Binding-site contacts:
Ligand atom C1' contacts residue MET212 of chain 1.A at 3.7 Å (hydrophobic).
Ligand atom C2' contacts residue GLU156 of chain 1.A at 3.6 Å.
Ligand atom C5' contacts residue AHR1 of chain 1.E at 2.5 Å.
Ligand atom C3' contacts residue PRO147 of chain 1.A at 4.3 Å (hydrophobic).
Ligand atom C1' contacts residue GLU156 of chain 1.A at 3.4 Å.
Ligand atom O3' contacts residue ARG209 of chain 1.A at 2.9 Å (salt-bridge).
Ligand atom C4' contacts residue TYR323 of chain 1.A at 4.4 Å (hydrophobic).
Ligand atom C4' contacts residue AHR1 of chain 1.E at 3.8 Å.
Ligand atom O5' contacts residue TYR323 of chain 1.A at 4.3 Å.
Ligand atom O5' contacts residue AHR1 of chain 1.E at 1.4 Å.
Ligand atom O3' contacts residue GLN173 of chain 1.A at 3.8 Å.
Ligand atom C1' contacts residue TYR323 of chain 1.A at 4.2 Å (hydrophobic).
Ligand atom C5' contacts residue PRO147 of chain 1.A at 4.1 Å (hydrophobic).
Ligand atom C3' contacts residue GLU156 of chain 1.A at 3.4 Å.
Ligand atom O2' contacts residue GLY211 of chain 1.A at 3.4 Å.
Ligand atom N4' contacts residue GLU156 of chain 1.A at 2.8 Å (salt-bridge).
Ligand atom O5' contacts residue PRO147 of chain 1.A at 4.0 Å.
Ligand atom C3' contacts residue TRP155 of chain 1.A at 3.8 Å (hydrophobic).
Ligand atom N4' contacts residue TYR323 of chain 1.A at 3.3 Å (h-bond).
Ligand atom C5' contacts residue GLU156 of chain 1.A at 3.4 Å.
Ligand atom C4' contacts residue TRP155 of chain 1.A at 4.5 Å (hydrophobic).
Ligand atom C5' contacts residue TRP155 of chain 1.A at 3.6 Å (hydrophobic).
Ligand atom O2' contacts residue SER171 of chain 1.A at 3.8 Å.
Ligand atom C4' contacts residue PRO147 of chain 1.A at 3.9 Å (hydrophobic).
Ligand atom C4' contacts residue GLU156 of chain 1.A at 3.4 Å.
Ligand atom O5' contacts residue TRP155 of chain 1.A at 4.1 Å.
Ligand atom O3' contacts residue PRO147 of chain 1.A at 3.5 Å.
Ligand atom O3' contacts residue GLN181 of chain 1.A at 2.6 Å (h-bond).
Ligand atom O2' contacts residue GLU156 of chain 1.A at 2.6 Å (salt-bridge).
Ligand atom N4' contacts residue AHR1 of chain 1.E at 4.4 Å.
Ligand atom C3' contacts residue ARG209 of chain 1.A at 4.2 Å.
Ligand atom C2' contacts residue MET212 of chain 1.A at 4.3 Å (hydrophobic).
Ligand atom O2' contacts residue GLN181 of chain 1.A at 2.9 Å (h-bond).
Ligand atom O3' contacts residue TRP155 of chain 1.A at 3.1 Å (h-bond).
Ligand atom N4' contacts residue MET212 of chain 1.A at 4.0 Å.
Ligand atom C3' contacts residue GLN181 of chain 1.A at 3.5 Å.
Ligand atom C2' contacts residue GLN181 of chain 1.A at 3.5 Å.
Ligand atom O2' contacts residue MET212 of chain 1.A at 3.6 Å.
Ligand atom C5' contacts residue GLN87 of chain 1.A at 4.2 Å.
Ligand atom O5' contacts residue GLU156 of chain 1.A at 4.4 Å.

A protein and the small-molecule ligand that binds it are described below.
Small molecule (SMILES): OC[C@@H]1NC[C@H](O)[C@H]1O

Sequence of chain 1.A:
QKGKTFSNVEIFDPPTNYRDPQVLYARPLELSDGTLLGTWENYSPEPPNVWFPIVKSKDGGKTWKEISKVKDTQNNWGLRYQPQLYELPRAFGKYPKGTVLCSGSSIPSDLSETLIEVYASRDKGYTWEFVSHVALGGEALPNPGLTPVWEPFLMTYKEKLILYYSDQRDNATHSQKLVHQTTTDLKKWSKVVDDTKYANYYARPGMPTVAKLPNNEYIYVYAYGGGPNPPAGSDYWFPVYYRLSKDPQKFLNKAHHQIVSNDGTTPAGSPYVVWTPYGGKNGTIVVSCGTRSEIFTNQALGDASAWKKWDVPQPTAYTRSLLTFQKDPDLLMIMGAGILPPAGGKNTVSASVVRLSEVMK